Binding-site contacts:
Ligand atom C contacts residue ARG190 of chain 1.B at 3.9 Å.
Ligand atom CB contacts residue AMP1 of chain 1.I at 4.4 Å.
Ligand atom CB contacts residue ARG124 of chain 1.B at 4.3 Å.
Ligand atom CA contacts residue GOL1 of chain 1.J at 3.9 Å.
Ligand atom C contacts residue ARG124 of chain 1.B at 3.1 Å.
Ligand atom CD contacts residue ASP153 of chain 1.B at 3.1 Å.
Ligand atom O contacts residue MSE32 of chain 1.B at 3.7 Å.
Ligand atom N contacts residue MSE32 of chain 1.B at 4.1 Å.
Ligand atom CA contacts residue ARG124 of chain 1.B at 4.3 Å.
Ligand atom O contacts residue HIS127 of chain 1.B at 3.1 Å.
Ligand atom CB contacts residue ASP153 of chain 1.B at 4.3 Å.
Ligand atom N contacts residue ASP153 of chain 1.B at 4.5 Å.
Ligand atom O contacts residue GLN63 of chain 1.B at 3.0 Å (h-bond).
Ligand atom CD contacts residue AMP1 of chain 1.I at 3.3 Å.
Ligand atom CB contacts residue GLN63 of chain 1.B at 3.5 Å.
Ligand atom CA contacts residue GLN63 of chain 1.B at 3.3 Å.
Ligand atom N contacts residue AMP1 of chain 1.I at 2.9 Å (h-bond).
Ligand atom CG contacts residue GLN156 of chain 1.B at 3.1 Å.
Ligand atom CA contacts residue HIS127 of chain 1.B at 4.2 Å.
Ligand atom C contacts residue GLN63 of chain 1.B at 3.5 Å.
Ligand atom CD contacts residue GOL1 of chain 1.J at 3.9 Å.
Ligand atom CB contacts residue HIS127 of chain 1.B at 3.6 Å.
Ligand atom CA contacts residue MSE32 of chain 1.B at 3.8 Å.
Ligand atom CB contacts residue GOL1 of chain 1.J at 3.6 Å.
Ligand atom N contacts residue GOL1 of chain 1.J at 4.1 Å.
Ligand atom C contacts residue MSE32 of chain 1.B at 3.5 Å.
Ligand atom CA contacts residue AMP1 of chain 1.I at 3.6 Å.
Ligand atom CG contacts residue GOL1 of chain 1.J at 3.6 Å.
Ligand atom O contacts residue ARG124 of chain 1.B at 2.9 Å (salt-bridge).
Ligand atom O contacts residue ARG190 of chain 1.B at 4.0 Å.
Ligand atom CB contacts residue GLN156 of chain 1.B at 3.5 Å.
Ligand atom CG contacts residue AMP1 of chain 1.I at 3.9 Å.
Ligand atom CG contacts residue ASP153 of chain 1.B at 3.3 Å.
Ligand atom C contacts residue HIS127 of chain 1.B at 3.7 Å.

Sequence of chain 1.B:
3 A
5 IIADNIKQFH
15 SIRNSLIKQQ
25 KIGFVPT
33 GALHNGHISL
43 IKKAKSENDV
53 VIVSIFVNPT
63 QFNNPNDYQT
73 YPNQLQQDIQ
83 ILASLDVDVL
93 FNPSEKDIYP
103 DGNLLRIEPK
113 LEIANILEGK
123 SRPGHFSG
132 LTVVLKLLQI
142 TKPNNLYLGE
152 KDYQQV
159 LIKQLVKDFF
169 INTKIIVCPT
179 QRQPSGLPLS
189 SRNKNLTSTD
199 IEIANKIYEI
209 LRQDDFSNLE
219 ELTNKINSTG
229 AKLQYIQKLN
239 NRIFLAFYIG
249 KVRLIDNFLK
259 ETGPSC

The protein below binds the small molecule below.
Small molecule (SMILES): O=C(O)[C@@H]1CCCN1